Binding-site contacts:
Ligand atom C2 contacts residue ASN593 of chain 3.A at 3.9 Å.
Ligand atom F3 contacts residue ASP452 of chain 3.A at 4.2 Å.
Ligand atom C3 contacts residue PHE474 of chain 3.A at 3.8 Å (hydrophobic).
Ligand atom O4 contacts residue HIS450 of chain 3.A at 3.7 Å.
Ligand atom O5 contacts residue FAD1 of chain 3.B at 3.8 Å.
Ligand atom C2 contacts residue FAD1 of chain 3.B at 3.1 Å.
Ligand atom O6 contacts residue ARG472 of chain 3.A at 4.2 Å.
Ligand atom C2 contacts residue HIS548 of chain 3.A at 3.5 Å.
Ligand atom F3 contacts residue ASN593 of chain 3.A at 3.2 Å.
Ligand atom C3 contacts residue ASN593 of chain 3.A at 3.7 Å.
Ligand atom C5 contacts residue TYR456 of chain 3.A at 4.2 Å (hydrophobic).
Ligand atom C6 contacts residue ARG472 of chain 3.A at 4.0 Å.
Ligand atom F3 contacts residue THR169 of chain 3.A at 3.6 Å.
Ligand atom C6 contacts residue ASP452 of chain 3.A at 4.0 Å.
Ligand atom F3 contacts residue FAD1 of chain 3.B at 3.3 Å.
Ligand atom C4 contacts residue THR169 of chain 3.A at 3.9 Å.
Ligand atom C1 contacts residue HIS548 of chain 3.A at 3.4 Å.
Ligand atom C1 contacts residue VAL546 of chain 3.A at 3.2 Å (hydrophobic).
Ligand atom C6 contacts residue TYR456 of chain 3.A at 3.4 Å (hydrophobic).
Ligand atom O6 contacts residue TYR456 of chain 3.A at 2.5 Å (h-bond).
Ligand atom C5 contacts residue ASP452 of chain 3.A at 4.2 Å.
Ligand atom O4 contacts residue ASP452 of chain 3.A at 2.7 Å (salt-bridge).
Ligand atom O1 contacts residue VAL546 of chain 3.A at 2.7 Å (h-bond).
Ligand atom O4 contacts residue PHE474 of chain 3.A at 4.0 Å.
Ligand atom O5 contacts residue VAL546 of chain 3.A at 3.7 Å.
Ligand atom C4 contacts residue ASP452 of chain 3.A at 3.2 Å.
Ligand atom O1 contacts residue HIS548 of chain 3.A at 3.1 Å (h-bond).
Ligand atom C6 contacts residue PHE454 of chain 3.A at 3.9 Å (hydrophobic).
Ligand atom O2 contacts residue ASN593 of chain 3.A at 2.9 Å (h-bond).
Ligand atom O4 contacts residue GLN448 of chain 3.A at 3.3 Å (h-bond).
Ligand atom C4 contacts residue GLN448 of chain 3.A at 4.1 Å.
Ligand atom C3 contacts residue GLN448 of chain 3.A at 3.7 Å.
Ligand atom O6 contacts residue PHE454 of chain 3.A at 3.5 Å.
Ligand atom O2 contacts residue HIS548 of chain 3.A at 2.6 Å (h-bond).
Ligand atom O4 contacts residue ARG472 of chain 3.A at 3.3 Å.
Ligand atom C3 contacts residue FAD1 of chain 3.B at 4.1 Å.
Ligand atom C1 contacts residue FAD1 of chain 3.B at 3.9 Å.
Ligand atom O1 contacts residue FAD1 of chain 3.B at 3.2 Å.
Ligand atom F3 contacts residue GLN448 of chain 3.A at 3.0 Å.
Ligand atom O2 contacts residue FAD1 of chain 3.B at 3.0 Å.

Sequence of chain 3.A:
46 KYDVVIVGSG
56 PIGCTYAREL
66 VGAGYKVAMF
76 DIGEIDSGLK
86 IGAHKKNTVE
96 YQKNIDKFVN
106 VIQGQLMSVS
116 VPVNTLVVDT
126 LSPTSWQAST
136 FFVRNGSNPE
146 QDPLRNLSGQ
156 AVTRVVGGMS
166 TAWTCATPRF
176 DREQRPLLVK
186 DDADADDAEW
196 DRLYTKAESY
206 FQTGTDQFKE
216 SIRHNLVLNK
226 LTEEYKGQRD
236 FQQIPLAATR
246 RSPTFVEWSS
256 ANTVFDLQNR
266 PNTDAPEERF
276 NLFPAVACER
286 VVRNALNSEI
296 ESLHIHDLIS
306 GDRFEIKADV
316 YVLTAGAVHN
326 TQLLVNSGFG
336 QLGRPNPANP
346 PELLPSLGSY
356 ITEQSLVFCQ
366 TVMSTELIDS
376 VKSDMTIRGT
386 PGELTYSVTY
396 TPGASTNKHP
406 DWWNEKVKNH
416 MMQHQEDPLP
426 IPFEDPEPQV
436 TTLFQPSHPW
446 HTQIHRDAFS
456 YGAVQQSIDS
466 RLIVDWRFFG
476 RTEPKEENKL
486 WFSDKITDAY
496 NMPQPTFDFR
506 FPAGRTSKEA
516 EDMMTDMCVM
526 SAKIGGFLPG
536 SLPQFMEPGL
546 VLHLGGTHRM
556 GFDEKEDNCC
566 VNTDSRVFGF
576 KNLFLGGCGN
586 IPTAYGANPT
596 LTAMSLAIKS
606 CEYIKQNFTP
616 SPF

A protein and the small-molecule ligand that binds it are described below.
Small molecule (SMILES): OC[C@H]1O[C@@H](O)[C@H](O)[C@@H](F)[C@@H]1O